Binding-site contacts:
Ligand atom O5 contacts residue GLN222 of chain 1.A at 4.0 Å.
Ligand atom C1 contacts residue ASP223 of chain 1.A at 4.2 Å.
Ligand atom O3 contacts residue ASP223 of chain 1.A at 4.3 Å.
Ligand atom O5 contacts residue ASN159 of chain 1.A at 2.4 Å (h-bond).
Ligand atom O7 contacts residue PRO171 of chain 1.A at 4.2 Å.
Ligand atom C2 contacts residue ASN159 of chain 1.A at 2.4 Å.
Ligand atom C5 contacts residue ASP223 of chain 1.A at 4.2 Å.
Ligand atom C7 contacts residue PHE172 of chain 1.A at 4.3 Å (hydrophobic).
Ligand atom C5 contacts residue ASN159 of chain 1.A at 3.6 Å.
Ligand atom C6 contacts residue GLN222 of chain 1.A at 3.5 Å.
Ligand atom C1 contacts residue ASN159 of chain 1.A at 1.4 Å.
Ligand atom C7 contacts residue ASN159 of chain 1.A at 3.3 Å.
Ligand atom C6 contacts residue GLU224 of chain 1.A at 4.0 Å.
Ligand atom N2 contacts residue ASP223 of chain 1.A at 4.2 Å.
Ligand atom C3 contacts residue ASP223 of chain 1.A at 3.5 Å.
Ligand atom C4 contacts residue ASP223 of chain 1.A at 4.2 Å.
Ligand atom O7 contacts residue ASN159 of chain 1.A at 3.4 Å (h-bond).
Ligand atom N2 contacts residue ASN159 of chain 1.A at 2.9 Å (h-bond).
Ligand atom O6 contacts residue GLU224 of chain 1.A at 3.6 Å.
Ligand atom C3 contacts residue ASN159 of chain 1.A at 3.8 Å.
Ligand atom C6 contacts residue ASN225 of chain 1.A at 4.2 Å.
Ligand atom C2 contacts residue ASP223 of chain 1.A at 4.2 Å.
Ligand atom O4 contacts residue ASP223 of chain 1.A at 4.1 Å.
Ligand atom C6 contacts residue ASN221 of chain 1.A at 4.5 Å.
Ligand atom C5 contacts residue GLN222 of chain 1.A at 3.6 Å.
Ligand atom O7 contacts residue PHE172 of chain 1.A at 4.3 Å.
Ligand atom C8 contacts residue ASN159 of chain 1.A at 4.5 Å.
Ligand atom O6 contacts residue ASN225 of chain 1.A at 4.0 Å.
Ligand atom O6 contacts residue ASP223 of chain 1.A at 2.8 Å (salt-bridge).
Ligand atom C8 contacts residue PHE172 of chain 1.A at 3.7 Å (hydrophobic).
Ligand atom C4 contacts residue ASN159 of chain 1.A at 4.2 Å.
Ligand atom C6 contacts residue ASP223 of chain 1.A at 3.8 Å.

Sequence of chain 1.A:
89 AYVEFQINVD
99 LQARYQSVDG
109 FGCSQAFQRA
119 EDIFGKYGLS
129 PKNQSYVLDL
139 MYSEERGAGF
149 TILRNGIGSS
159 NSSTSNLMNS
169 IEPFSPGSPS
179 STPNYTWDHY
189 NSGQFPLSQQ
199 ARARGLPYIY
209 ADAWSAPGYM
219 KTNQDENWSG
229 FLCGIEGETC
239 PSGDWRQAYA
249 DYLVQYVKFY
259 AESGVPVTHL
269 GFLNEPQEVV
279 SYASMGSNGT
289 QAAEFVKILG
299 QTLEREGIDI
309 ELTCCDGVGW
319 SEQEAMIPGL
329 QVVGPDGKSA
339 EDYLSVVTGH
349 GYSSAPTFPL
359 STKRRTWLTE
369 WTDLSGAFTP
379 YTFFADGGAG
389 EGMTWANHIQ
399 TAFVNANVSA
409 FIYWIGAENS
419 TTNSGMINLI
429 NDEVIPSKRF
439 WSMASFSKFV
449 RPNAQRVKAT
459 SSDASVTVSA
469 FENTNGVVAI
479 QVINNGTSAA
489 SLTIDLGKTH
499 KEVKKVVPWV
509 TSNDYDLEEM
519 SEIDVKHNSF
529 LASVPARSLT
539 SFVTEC

This protein binds this small molecule.
Small molecule (SMILES): CC(=O)N[C@H]1[C@H](O[C@H]2[C@H](O)[C@@H](NC(C)=O)CO[C@@H]2CO)O[C@H](CO)[C@@H](O)[C@@H]1O